The small molecule below binds the protein below.
Small molecule (SMILES): CC(C)(C#N)c1cc(COc2ccccc2CC(=O)O)cc(-c2ccc3c(c2)[C@H](N)CO3)c1

Sequence of chain 1.A:
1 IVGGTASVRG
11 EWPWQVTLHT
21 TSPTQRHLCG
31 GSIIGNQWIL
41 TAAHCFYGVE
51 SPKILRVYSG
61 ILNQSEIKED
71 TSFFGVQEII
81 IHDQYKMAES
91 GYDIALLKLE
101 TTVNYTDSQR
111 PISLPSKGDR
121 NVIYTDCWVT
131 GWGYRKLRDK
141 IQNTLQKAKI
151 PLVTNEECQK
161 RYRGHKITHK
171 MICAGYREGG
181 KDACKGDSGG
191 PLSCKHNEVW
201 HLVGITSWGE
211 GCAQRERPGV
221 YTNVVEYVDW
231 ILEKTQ

Binding-site contacts:
Ligand atom C1 contacts residue LYS185 of chain 1.A at 3.6 Å.
Ligand atom C22 contacts residue CYS184 of chain 1.A at 3.6 Å (hydrophobic).
Ligand atom C18 contacts residue LYS185 of chain 1.A at 3.7 Å.
Ligand atom C25 contacts residue ALA183 of chain 1.A at 3.7 Å (hydrophobic).
Ligand atom O16 contacts residue LYS185 of chain 1.A at 3.7 Å.
Ligand atom C23 contacts residue SER188 of chain 1.A at 3.6 Å.
Ligand atom C19 contacts residue GLY211 of chain 1.A at 3.8 Å.
Ligand atom C24 contacts residue GLY211 of chain 1.A at 3.5 Å.
Ligand atom C20 contacts residue ALA183 of chain 1.A at 3.8 Å (hydrophobic).
Ligand atom N27 contacts residue CYS212 of chain 1.A at 3.6 Å.
Ligand atom O16 contacts residue SER188 of chain 1.A at 3.0 Å (h-bond).
Ligand atom C4 contacts residue LYS185 of chain 1.A at 3.7 Å.
Ligand atom O7 contacts residue LYS185 of chain 1.A at 3.6 Å.
Ligand atom N27 contacts residue ASP182 of chain 1.A at 2.8 Å (salt-bridge).
Ligand atom C24 contacts residue GLY209 of chain 1.A at 3.6 Å.
Ligand atom C14 contacts residue GLY186 of chain 1.A at 3.7 Å.
Ligand atom C15 contacts residue GLY186 of chain 1.A at 3.6 Å.
Ligand atom C22 contacts residue SER188 of chain 1.A at 3.4 Å.
Ligand atom C5 contacts residue LYS185 of chain 1.A at 3.8 Å.
Ligand atom O26 contacts residue ALA183 of chain 1.A at 3.4 Å.
Ligand atom C25 contacts residue ASP182 of chain 1.A at 3.6 Å.
Ligand atom C25 contacts residue TRP208 of chain 1.A at 3.4 Å (hydrophobic).
Ligand atom O16 contacts residue ASP187 of chain 1.A at 3.4 Å (salt-bridge).
Ligand atom C32 contacts residue LEU137 of chain 1.A at 3.8 Å (hydrophobic).
Ligand atom C15 contacts residue SER188 of chain 1.A at 3.3 Å.
Ligand atom C15 contacts residue HIS44 of chain 1.A at 3.7 Å.
Ligand atom N27 contacts residue ALA183 of chain 1.A at 2.8 Å (h-bond).
Ligand atom C18 contacts residue CYS184 of chain 1.A at 3.7 Å (hydrophobic).
Ligand atom N27 contacts residue GLY211 of chain 1.A at 2.8 Å (h-bond).
Ligand atom C11 contacts residue HIS44 of chain 1.A at 3.8 Å.
Ligand atom C23 contacts residue CYS184 of chain 1.A at 3.4 Å (hydrophobic).
Ligand atom C21 contacts residue ALA183 of chain 1.A at 3.7 Å (hydrophobic).
Ligand atom N31 contacts residue GLY211 of chain 1.A at 3.4 Å.
Ligand atom C23 contacts residue LYS185 of chain 1.A at 3.7 Å.
Ligand atom O26 contacts residue THR206 of chain 1.A at 3.5 Å.
Ligand atom O16 contacts residue GLY186 of chain 1.A at 2.8 Å (h-bond).
Ligand atom O17 contacts residue SER188 of chain 1.A at 2.7 Å (h-bond).
Ligand atom O17 contacts residue HIS44 of chain 1.A at 2.7 Å (h-bond).
Ligand atom C24 contacts residue TRP208 of chain 1.A at 3.8 Å (hydrophobic).
Ligand atom C24 contacts residue ALA183 of chain 1.A at 3.6 Å (hydrophobic).